This protein binds this small molecule.
Small molecule (SMILES): O=c1ccn([C@@H]2O[C@H](CO[P](=O)(O)O[C@H]3[C@@H](O)[C@H](n4ccc(=O)[nH]c4=O)O[C@@H]3CO[P](=O)(O)O[C@H]3[C@@H](O)[C@H](n4ccc(=O)[nH]c4=O)O[C@@H]3CO[P](=O)(O)O[C@H]3[C@@H](O)[C@H](n4ccc(=O)[nH]c4=O)O[C@@H]3COP(=O)=O)[C@@H](O)[C@H]2O)c(=O)[nH]1

Sequence of chain 2.A:
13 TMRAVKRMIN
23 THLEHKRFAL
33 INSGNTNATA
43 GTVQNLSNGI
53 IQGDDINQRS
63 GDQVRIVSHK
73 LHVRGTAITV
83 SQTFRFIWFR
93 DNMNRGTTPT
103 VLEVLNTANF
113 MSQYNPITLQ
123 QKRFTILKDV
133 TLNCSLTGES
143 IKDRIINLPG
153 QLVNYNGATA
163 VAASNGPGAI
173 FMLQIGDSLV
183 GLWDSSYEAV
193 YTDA

Binding-site contacts:
Ligand atom N1 contacts residue A3 of chain 2.B at 4.3 Å.
Ligand atom C3' contacts residue ARG19 of chain 2.A at 3.4 Å.
Ligand atom OP1 contacts residue MET14 of chain 2.A at 3.8 Å.
Ligand atom C5' contacts residue ARG19 of chain 2.A at 3.2 Å.
Ligand atom OP2 contacts residue ALA16 of chain 2.A at 4.1 Å.
Ligand atom N3 contacts residue A2 of chain 2.B at 3.7 Å.
Ligand atom OP2 contacts residue ARG15 of chain 2.A at 2.5 Å.
Ligand atom C5' contacts residue ARG15 of chain 2.A at 2.5 Å.
Ligand atom C4 contacts residue ARG19 of chain 2.A at 3.9 Å.
Ligand atom O3' contacts residue ARG15 of chain 2.A at 3.1 Å (salt-bridge).
Ligand atom N3 contacts residue A3 of chain 2.B at 2.8 Å (h-bond).
Ligand atom C3' contacts residue ARG15 of chain 2.A at 3.8 Å.
Ligand atom C4' contacts residue ARG19 of chain 2.A at 3.7 Å.
Ligand atom C2 contacts residue A2 of chain 2.B at 3.9 Å.
Ligand atom N1 contacts residue ARG19 of chain 2.A at 3.9 Å.
Ligand atom O2 contacts residue A2 of chain 2.B at 3.7 Å.
Ligand atom P contacts residue ARG15 of chain 2.A at 3.1 Å.
Ligand atom OP2 contacts residue ARG19 of chain 2.A at 2.1 Å (salt-bridge).
Ligand atom C4' contacts residue ARG15 of chain 2.A at 3.3 Å.
Ligand atom C1' contacts residue ARG19 of chain 2.A at 4.3 Å.
Ligand atom O4 contacts residue A1 of chain 2.B at 3.0 Å (h-bond).
Ligand atom O3' contacts residue ARG19 of chain 2.A at 3.6 Å (salt-bridge).
Ligand atom C6 contacts residue ARG19 of chain 2.A at 2.7 Å.
Ligand atom C2' contacts residue ARG19 of chain 2.A at 3.6 Å.
Ligand atom O5' contacts residue ARG19 of chain 2.A at 2.1 Å (salt-bridge).
Ligand atom O2 contacts residue A3 of chain 2.B at 3.2 Å.
Ligand atom OP1 contacts residue LYS18 of chain 2.A at 3.7 Å.
Ligand atom C4 contacts residue A3 of chain 2.B at 3.6 Å.
Ligand atom C4 contacts residue A1 of chain 2.B at 3.4 Å.
Ligand atom O5' contacts residue ARG15 of chain 2.A at 3.6 Å.
Ligand atom OP1 contacts residue ARG15 of chain 2.A at 2.5 Å.
Ligand atom P contacts residue ARG19 of chain 2.A at 2.8 Å.
Ligand atom O2 contacts residue A1 of chain 2.B at 2.7 Å (h-bond).
Ligand atom OP1 contacts residue ARG19 of chain 2.A at 4.1 Å.
Ligand atom C5 contacts residue ARG19 of chain 2.A at 2.9 Å.
Ligand atom C2 contacts residue A1 of chain 2.B at 3.1 Å.
Ligand atom C2 contacts residue A3 of chain 2.B at 3.5 Å.
Ligand atom O4 contacts residue A3 of chain 2.B at 2.8 Å (h-bond).
Ligand atom N3 contacts residue A1 of chain 2.B at 2.7 Å (h-bond).
Ligand atom O4' contacts residue ARG19 of chain 2.A at 3.9 Å.